A protein and the small-molecule ligand that binds it are described below.
Small molecule (SMILES): CC(C)(C[C@H](N)C(=O)O)C(F)F

Binding-site contacts:
Ligand atom C7 contacts residue GLU386 of chain 1.E at 4.2 Å.
Ligand atom C1 contacts residue THR312 of chain 1.E at 3.0 Å.
Ligand atom F1 contacts residue ILE328 of chain 1.E at 3.6 Å.
Ligand atom C2 contacts residue TYR310 of chain 1.E at 3.6 Å (hydrophobic).
Ligand atom C3 contacts residue HIS389 of chain 1.E at 3.5 Å.
Ligand atom C2 contacts residue THR312 of chain 1.E at 3.2 Å.
Ligand atom C7 contacts residue VAL390 of chain 1.E at 4.2 Å (hydrophobic).
Ligand atom C7 contacts residue TRP379 of chain 1.E at 4.3 Å (hydrophobic).
Ligand atom C2 contacts residue THR309 of chain 1.E at 3.7 Å.
Ligand atom F2 contacts residue LEU393 of chain 1.E at 3.9 Å.
Ligand atom C6 contacts residue TRP379 of chain 1.E at 3.7 Å (hydrophobic).
Ligand atom O1 contacts residue THR309 of chain 1.E at 3.5 Å (h-bond).
Ligand atom O1 contacts residue ASN311 of chain 1.E at 3.2 Å (h-bond).
Ligand atom O2 contacts residue THR312 of chain 1.E at 4.2 Å.
Ligand atom C1 contacts residue GLU386 of chain 1.E at 4.1 Å.
Ligand atom O1 contacts residue THR321 of chain 1.E at 4.0 Å.
Ligand atom O2 contacts residue HIS389 of chain 1.E at 4.2 Å.
Ligand atom C5 contacts residue LEU324 of chain 1.E at 3.5 Å (hydrophobic).
Ligand atom F1 contacts residue VAL390 of chain 1.E at 3.2 Å.
Ligand atom F2 contacts residue ARG325 of chain 1.E at 3.3 Å.
Ligand atom N1 contacts residue GLU386 of chain 1.E at 2.9 Å (salt-bridge).
Ligand atom C2 contacts residue THR321 of chain 1.E at 3.4 Å.
Ligand atom O2 contacts residue ARG325 of chain 1.E at 3.8 Å.
Ligand atom F1 contacts residue TRP379 of chain 1.E at 3.1 Å.
Ligand atom O2 contacts residue THR309 of chain 1.E at 2.9 Å (h-bond).
Ligand atom F2 contacts residue HIS389 of chain 1.E at 3.6 Å.
Ligand atom C7 contacts residue HIS389 of chain 1.E at 4.0 Å.
Ligand atom C6 contacts residue PHE382 of chain 1.E at 3.7 Å (hydrophobic).
Ligand atom F1 contacts residue GLU386 of chain 1.E at 4.2 Å.
Ligand atom C6 contacts residue GLU386 of chain 1.E at 3.9 Å.
Ligand atom O1 contacts residue TYR310 of chain 1.E at 2.9 Å (h-bond).
Ligand atom O1 contacts residue THR312 of chain 1.E at 3.0 Å (h-bond).
Ligand atom C2 contacts residue ASN311 of chain 1.E at 4.2 Å.
Ligand atom O2 contacts residue TYR310 of chain 1.E at 3.7 Å.
Ligand atom C5 contacts residue THR321 of chain 1.E at 3.7 Å.
Ligand atom C5 contacts residue ILE313 of chain 1.E at 4.2 Å (hydrophobic).
Ligand atom O2 contacts residue THR321 of chain 1.E at 2.9 Å (h-bond).
Ligand atom C5 contacts residue ARG325 of chain 1.E at 3.7 Å.
Ligand atom N1 contacts residue THR312 of chain 1.E at 3.1 Å (h-bond).
Ligand atom C1 contacts residue THR321 of chain 1.E at 3.8 Å.

Sequence of chain 1.E:
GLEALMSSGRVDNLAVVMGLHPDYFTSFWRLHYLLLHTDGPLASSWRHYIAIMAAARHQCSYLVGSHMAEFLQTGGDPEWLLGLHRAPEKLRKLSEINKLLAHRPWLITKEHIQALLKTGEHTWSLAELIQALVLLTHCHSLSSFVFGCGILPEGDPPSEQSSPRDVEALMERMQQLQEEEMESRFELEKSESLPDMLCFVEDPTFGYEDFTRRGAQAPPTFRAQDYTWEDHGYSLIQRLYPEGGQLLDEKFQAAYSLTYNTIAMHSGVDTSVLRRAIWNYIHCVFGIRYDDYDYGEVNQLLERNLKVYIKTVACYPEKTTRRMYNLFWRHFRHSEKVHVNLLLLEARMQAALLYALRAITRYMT